Binding-site contacts:
Ligand atom C5 contacts residue THR296 of chain 1.U at 3.7 Å.
Ligand atom O5 contacts residue ASN294 of chain 1.U at 2.4 Å (h-bond).
Ligand atom C5 contacts residue ASN294 of chain 1.U at 3.7 Å.
Ligand atom C7 contacts residue ASN294 of chain 1.U at 3.4 Å.
Ligand atom C4 contacts residue MET318 of chain 1.U at 4.2 Å (hydrophobic).
Ligand atom N2 contacts residue ASN294 of chain 1.U at 2.9 Å (h-bond).
Ligand atom O6 contacts residue THR296 of chain 1.U at 4.3 Å.
Ligand atom C3 contacts residue ASN294 of chain 1.U at 3.8 Å.
Ligand atom C6 contacts residue MET318 of chain 1.U at 3.6 Å (hydrophobic).
Ligand atom O5 contacts residue THR296 of chain 1.U at 3.7 Å.
Ligand atom C1 contacts residue ASN294 of chain 1.U at 1.4 Å.
Ligand atom C5 contacts residue MET318 of chain 1.U at 4.2 Å (hydrophobic).
Ligand atom C6 contacts residue THR296 of chain 1.U at 4.3 Å.
Ligand atom O7 contacts residue ASN294 of chain 1.U at 3.5 Å (h-bond).
Ligand atom C1 contacts residue THR296 of chain 1.U at 3.8 Å.
Ligand atom O5 contacts residue THR310 of chain 1.U at 4.1 Å.
Ligand atom C8 contacts residue ASN294 of chain 1.U at 4.1 Å.
Ligand atom C2 contacts residue ASN294 of chain 1.U at 2.5 Å.
Ligand atom C4 contacts residue ASN294 of chain 1.U at 4.2 Å.
Ligand atom O5 contacts residue MET318 of chain 1.U at 4.1 Å.

Sequence of chain 1.U:
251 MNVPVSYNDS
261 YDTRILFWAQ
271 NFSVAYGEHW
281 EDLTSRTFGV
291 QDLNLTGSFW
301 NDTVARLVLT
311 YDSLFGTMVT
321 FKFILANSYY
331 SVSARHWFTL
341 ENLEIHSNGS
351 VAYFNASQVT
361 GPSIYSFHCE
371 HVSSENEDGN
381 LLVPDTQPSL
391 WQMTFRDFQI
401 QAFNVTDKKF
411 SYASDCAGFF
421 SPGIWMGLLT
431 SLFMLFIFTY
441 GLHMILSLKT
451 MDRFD

The protein below binds the small molecule below.
Small molecule (SMILES): CC(=O)N[C@@H]1[C@@H](O)[C@H](O)[C@@H](CO)O[C@H]1O